Sequence of chain 1.U:
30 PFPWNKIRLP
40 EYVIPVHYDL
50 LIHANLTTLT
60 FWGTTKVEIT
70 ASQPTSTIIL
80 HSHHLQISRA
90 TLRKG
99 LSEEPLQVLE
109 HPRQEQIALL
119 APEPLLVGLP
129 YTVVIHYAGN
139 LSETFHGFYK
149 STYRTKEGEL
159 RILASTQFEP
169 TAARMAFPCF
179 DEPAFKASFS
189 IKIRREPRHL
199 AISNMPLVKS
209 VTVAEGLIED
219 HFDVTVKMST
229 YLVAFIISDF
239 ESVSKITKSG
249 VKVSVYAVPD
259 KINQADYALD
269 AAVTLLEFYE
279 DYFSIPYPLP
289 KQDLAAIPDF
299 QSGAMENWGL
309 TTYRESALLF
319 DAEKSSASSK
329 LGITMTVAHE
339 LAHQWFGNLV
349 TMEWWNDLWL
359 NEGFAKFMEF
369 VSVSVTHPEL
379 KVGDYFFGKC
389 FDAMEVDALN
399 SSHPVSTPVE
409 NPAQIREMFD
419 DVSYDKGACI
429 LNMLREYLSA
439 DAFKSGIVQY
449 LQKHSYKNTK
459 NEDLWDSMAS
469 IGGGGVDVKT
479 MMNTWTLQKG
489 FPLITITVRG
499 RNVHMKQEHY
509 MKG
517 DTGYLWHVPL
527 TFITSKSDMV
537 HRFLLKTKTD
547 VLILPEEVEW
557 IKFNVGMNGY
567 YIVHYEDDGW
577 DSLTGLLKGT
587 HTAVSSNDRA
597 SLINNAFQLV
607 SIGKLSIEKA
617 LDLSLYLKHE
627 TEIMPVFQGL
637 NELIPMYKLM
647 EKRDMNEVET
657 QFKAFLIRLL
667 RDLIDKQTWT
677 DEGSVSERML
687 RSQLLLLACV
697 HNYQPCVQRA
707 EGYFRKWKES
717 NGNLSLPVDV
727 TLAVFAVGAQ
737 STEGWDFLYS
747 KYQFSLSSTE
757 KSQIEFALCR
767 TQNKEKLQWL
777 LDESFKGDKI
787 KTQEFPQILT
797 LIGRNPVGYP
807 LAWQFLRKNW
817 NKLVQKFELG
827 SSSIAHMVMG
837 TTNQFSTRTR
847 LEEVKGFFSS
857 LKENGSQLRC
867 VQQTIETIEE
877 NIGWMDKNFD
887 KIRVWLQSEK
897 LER

A small-molecule ligand and the protein it binds are described below.
Small molecule (SMILES): CC(=O)N[C@H]1[C@H](O[C@H]2[C@H](O)[C@@H](NC(C)=O)CO[C@@H]2CO)O[C@H](CO)[C@@H](O[C@@H]2O[C@H](CO)[C@@H](O)[C@H](O)[C@@H]2O)[C@@H]1O

Binding-site contacts:
Ligand atom O7 contacts residue HIS52 of chain 1.U at 2.4 Å (h-bond).
Ligand atom C7 contacts residue GLU194 of chain 1.U at 4.0 Å.
Ligand atom C1 contacts residue ASN54 of chain 1.U at 1.4 Å.
Ligand atom C3 contacts residue GLU194 of chain 1.U at 3.5 Å.
Ligand atom O5 contacts residue ASN54 of chain 1.U at 2.5 Å (h-bond).
Ligand atom C5 contacts residue ASN54 of chain 1.U at 3.7 Å.
Ligand atom C1 contacts residue THR56 of chain 1.U at 4.3 Å.
Ligand atom O7 contacts residue ALA53 of chain 1.U at 3.6 Å.
Ligand atom C3 contacts residue ASN54 of chain 1.U at 3.8 Å.
Ligand atom C7 contacts residue LEU215 of chain 1.U at 4.3 Å (hydrophobic).
Ligand atom N2 contacts residue ASN54 of chain 1.U at 2.8 Å (h-bond).
Ligand atom C5 contacts residue THR56 of chain 1.U at 4.1 Å.
Ligand atom O7 contacts residue ASN54 of chain 1.U at 2.9 Å (h-bond).
Ligand atom O6 contacts residue THR57 of chain 1.U at 4.4 Å.
Ligand atom O3 contacts residue GLU194 of chain 1.U at 3.8 Å.
Ligand atom C7 contacts residue HIS52 of chain 1.U at 3.3 Å.
Ligand atom O5 contacts residue THR56 of chain 1.U at 4.2 Å.
Ligand atom N2 contacts residue GLU194 of chain 1.U at 3.3 Å (salt-bridge).
Ligand atom C8 contacts residue GLU194 of chain 1.U at 3.7 Å.
Ligand atom C8 contacts residue LEU215 of chain 1.U at 3.3 Å (hydrophobic).
Ligand atom O6 contacts residue GLY214 of chain 1.U at 4.3 Å.
Ligand atom C8 contacts residue HIS52 of chain 1.U at 3.6 Å.
Ligand atom C8 contacts residue ARG193 of chain 1.U at 4.2 Å.
Ligand atom O5 contacts residue THR57 of chain 1.U at 4.1 Å.
Ligand atom C7 contacts residue ALA53 of chain 1.U at 4.4 Å (hydrophobic).
Ligand atom C2 contacts residue GLU194 of chain 1.U at 3.8 Å.
Ligand atom C7 contacts residue ASN54 of chain 1.U at 3.2 Å.
Ligand atom C6 contacts residue THR57 of chain 1.U at 4.4 Å.
Ligand atom C1 contacts residue GLU194 of chain 1.U at 4.3 Å.
Ligand atom C4 contacts residue ASN54 of chain 1.U at 4.3 Å.
Ligand atom C2 contacts residue ASN54 of chain 1.U at 2.5 Å.